Sequence of chain 2.E:
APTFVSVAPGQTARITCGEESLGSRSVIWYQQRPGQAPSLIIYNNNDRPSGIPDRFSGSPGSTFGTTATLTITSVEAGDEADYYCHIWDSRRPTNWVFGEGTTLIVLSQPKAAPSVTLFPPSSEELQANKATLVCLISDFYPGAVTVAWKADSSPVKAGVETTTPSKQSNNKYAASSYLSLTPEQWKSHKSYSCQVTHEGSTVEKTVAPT

This protein binds this small molecule.
Small molecule (SMILES): OC[C@H]1O[C@H](O[C@@H]2[C@@H](O[C@@H]3CO[C@H](CO)[C@@H](O)[C@@H]3O)O[C@H](CO)[C@@H](O)[C@@H]2O)[C@@H](O)[C@@H](O)[C@@H]1O

Binding-site contacts:
Ligand atom C4 contacts residue BMA3 of chain 2.M at 3.7 Å.
Ligand atom C1 contacts residue ILE104 of chain 2.D at 4.1 Å (hydrophobic).
Ligand atom C4 contacts residue SER62 of chain 2.E at 3.7 Å.
Ligand atom C1 contacts residue ARG103 of chain 2.D at 4.2 Å.
Ligand atom O2 contacts residue SER62 of chain 2.E at 4.4 Å.
Ligand atom O2 contacts residue ARG103 of chain 2.D at 4.0 Å.
Ligand atom O5 contacts residue TYR105 of chain 2.D at 4.2 Å.
Ligand atom O2 contacts residue BMA3 of chain 2.M at 3.8 Å.
Ligand atom O5 contacts residue BMA3 of chain 2.M at 3.1 Å.
Ligand atom O3 contacts residue GLY61 of chain 2.E at 3.2 Å (h-bond).
Ligand atom C1 contacts residue BMA3 of chain 2.M at 2.2 Å.
Ligand atom C6 contacts residue ASN44 of chain 2.E at 4.0 Å.
Ligand atom O3 contacts residue SER62 of chain 2.E at 3.7 Å.
Ligand atom O3 contacts residue ARG103 of chain 2.D at 3.9 Å.
Ligand atom O6 contacts residue SER62 of chain 2.E at 4.3 Å.
Ligand atom O4 contacts residue ASN44 of chain 2.E at 2.8 Å (h-bond).
Ligand atom C6 contacts residue TYR105 of chain 2.D at 3.8 Å (hydrophobic).
Ligand atom C4 contacts residue ASN44 of chain 2.E at 3.9 Å.
Ligand atom C6 contacts residue ARG103 of chain 2.D at 3.7 Å.
Ligand atom C4 contacts residue ARG103 of chain 2.D at 3.6 Å.
Ligand atom C2 contacts residue SER62 of chain 2.E at 4.3 Å.
Ligand atom O4 contacts residue SER62 of chain 2.E at 3.6 Å.
Ligand atom C2 contacts residue BMA3 of chain 2.M at 2.4 Å.
Ligand atom O6 contacts residue ASN44 of chain 2.E at 3.9 Å.
Ligand atom O2 contacts residue PRO60 of chain 2.E at 3.8 Å.
Ligand atom O6 contacts residue SER24 of chain 2.E at 3.3 Å.
Ligand atom C3 contacts residue ARG103 of chain 2.D at 3.4 Å.
Ligand atom C5 contacts residue BMA3 of chain 2.M at 3.5 Å.
Ligand atom O3 contacts residue BMA3 of chain 2.M at 3.7 Å.
Ligand atom O5 contacts residue ILE104 of chain 2.D at 3.7 Å.
Ligand atom C3 contacts residue BMA3 of chain 2.M at 2.6 Å.
Ligand atom C5 contacts residue ARG103 of chain 2.D at 3.6 Å.
Ligand atom O6 contacts residue TYR105 of chain 2.D at 3.8 Å.
Ligand atom O4 contacts residue ARG103 of chain 2.D at 2.8 Å (salt-bridge).
Ligand atom C3 contacts residue SER62 of chain 2.E at 4.3 Å.
Ligand atom O5 contacts residue PRO60 of chain 2.E at 4.3 Å.
Ligand atom O6 contacts residue ARG103 of chain 2.D at 3.3 Å (salt-bridge).
Ligand atom C1 contacts residue PRO60 of chain 2.E at 4.0 Å (hydrophobic).
Ligand atom O5 contacts residue ARG103 of chain 2.D at 3.4 Å (salt-bridge).
Ligand atom O3 contacts residue PRO60 of chain 2.E at 3.9 Å.

Sequence of chain 2.D:
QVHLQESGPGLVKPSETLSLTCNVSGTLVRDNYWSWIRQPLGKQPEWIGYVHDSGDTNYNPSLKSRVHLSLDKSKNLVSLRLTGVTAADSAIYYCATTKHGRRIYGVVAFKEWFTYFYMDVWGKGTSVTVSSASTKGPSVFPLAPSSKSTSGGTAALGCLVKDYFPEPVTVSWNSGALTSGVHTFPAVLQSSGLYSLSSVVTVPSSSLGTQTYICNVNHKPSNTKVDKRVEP